The protein below binds the small molecule below.
Small molecule (SMILES): CCC[C@@H](C=O)NC(=O)[C@@H](NC(=O)[C@@H](NC(=O)[C@H](CC(N)=O)NC(=O)[C@@H]1CCCN1C(=O)[C@H](CC(C)C)NC(=O)[C@H](COP(=O)(O)O)NC(=O)[C@@H]1CCCN1C(=O)[C@@H](N)CO)[C@@H](C)CC)[C@@H](C)O

Sequence of chain 2.A:
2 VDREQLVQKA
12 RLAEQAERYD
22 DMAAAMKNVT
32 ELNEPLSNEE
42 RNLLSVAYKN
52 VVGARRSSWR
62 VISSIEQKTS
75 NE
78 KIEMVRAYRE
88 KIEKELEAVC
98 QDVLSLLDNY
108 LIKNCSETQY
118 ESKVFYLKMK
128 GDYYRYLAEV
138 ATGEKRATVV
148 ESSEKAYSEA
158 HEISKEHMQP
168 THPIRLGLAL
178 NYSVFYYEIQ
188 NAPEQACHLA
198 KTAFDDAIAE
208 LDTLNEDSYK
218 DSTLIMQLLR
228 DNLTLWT

Binding-site contacts:
Ligand atom O contacts residue ASN229 of chain 2.A at 2.7 Å (h-bond).
Ligand atom CD1 contacts residue ASN43 of chain 2.A at 3.8 Å.
Ligand atom O contacts residue VAL47 of chain 2.A at 3.3 Å.
Ligand atom ND2 contacts residue VAL47 of chain 2.A at 3.8 Å.
Ligand atom N contacts residue ASN178 of chain 2.A at 2.8 Å (h-bond).
Ligand atom O2P contacts residue ARG57 of chain 2.A at 2.8 Å (salt-bridge).
Ligand atom CB contacts residue NO31 of chain 2.F at 3.7 Å.
Ligand atom CG contacts residue LEU225 of chain 2.A at 3.6 Å (hydrophobic).
Ligand atom O1P contacts residue TYR133 of chain 2.A at 2.6 Å (h-bond).
Ligand atom P contacts residue TYR133 of chain 2.A at 3.7 Å.
Ligand atom O contacts residue VAL181 of chain 2.A at 2.7 Å.
Ligand atom CA contacts residue ASN178 of chain 2.A at 3.8 Å.
Ligand atom O1P contacts residue ARG132 of chain 2.A at 2.9 Å (salt-bridge).
Ligand atom CA contacts residue LEU177 of chain 2.A at 3.6 Å (hydrophobic).
Ligand atom CB contacts residue ASN229 of chain 2.A at 3.6 Å.
Ligand atom O2P contacts residue ARG132 of chain 2.A at 2.9 Å (salt-bridge).
Ligand atom P contacts residue ARG132 of chain 2.A at 3.8 Å.
Ligand atom O1P contacts residue LYS50 of chain 2.A at 3.8 Å.
Ligand atom CB contacts residue ASN178 of chain 2.A at 3.5 Å.
Ligand atom ND2 contacts residue ASN51 of chain 2.A at 3.0 Å (h-bond).
Ligand atom CB contacts residue VAL181 of chain 2.A at 3.6 Å (hydrophobic).
Ligand atom CB contacts residue VAL47 of chain 2.A at 3.7 Å (hydrophobic).
Ligand atom CG contacts residue NO31 of chain 2.F at 2.3 Å.
Ligand atom CB contacts residue ASN178 of chain 2.A at 3.3 Å.
Ligand atom C contacts residue LEU177 of chain 2.A at 3.9 Å (hydrophobic).
Ligand atom C contacts residue VAL181 of chain 2.A at 3.4 Å (hydrophobic).
Ligand atom OD1 contacts residue LYS50 of chain 2.A at 3.2 Å.
Ligand atom CD contacts residue NO31 of chain 2.F at 2.7 Å.
Ligand atom CA contacts residue ASN178 of chain 2.A at 3.5 Å.
Ligand atom CG contacts residue LYS50 of chain 2.A at 3.7 Å.
Ligand atom O3P contacts residue ARG57 of chain 2.A at 2.8 Å (salt-bridge).
Ligand atom CD contacts residue LEU225 of chain 2.A at 3.3 Å (hydrophobic).
Ligand atom O contacts residue LYS50 of chain 2.A at 3.1 Å (salt-bridge).
Ligand atom P contacts residue ARG57 of chain 2.A at 3.6 Å.
Ligand atom C contacts residue ASN178 of chain 2.A at 3.6 Å.
Ligand atom C contacts residue ASN229 of chain 2.A at 3.6 Å.
Ligand atom N contacts residue LEU177 of chain 2.A at 3.6 Å.
Ligand atom CD1 contacts residue ILE222 of chain 2.A at 3.8 Å (hydrophobic).
Ligand atom OD1 contacts residue VAL47 of chain 2.A at 3.6 Å.
Ligand atom O3P contacts residue LYS50 of chain 2.A at 3.1 Å.